Binding-site contacts:
Ligand atom C2 contacts residue ASN1085 of chain 1.B at 2.4 Å.
Ligand atom N2 contacts residue ASN1085 of chain 1.B at 2.9 Å (h-bond).
Ligand atom C3 contacts residue ASN1085 of chain 1.B at 3.7 Å.
Ligand atom O5 contacts residue ASN1085 of chain 1.B at 2.4 Å (h-bond).
Ligand atom C1 contacts residue ASN1085 of chain 1.B at 1.4 Å.
Ligand atom C7 contacts residue ASN1085 of chain 1.B at 3.4 Å.
Ligand atom O7 contacts residue ASN1085 of chain 1.B at 3.3 Å (h-bond).
Ligand atom C4 contacts residue ASN1085 of chain 1.B at 4.2 Å.
Ligand atom C1 contacts residue HIS1088 of chain 1.B at 4.2 Å.
Ligand atom C5 contacts residue PHE1090 of chain 1.B at 4.2 Å (hydrophobic).
Ligand atom O5 contacts residue HIS1088 of chain 1.B at 3.9 Å.
Ligand atom O5 contacts residue PHE1090 of chain 1.B at 3.7 Å.
Ligand atom C8 contacts residue ASN1085 of chain 1.B at 3.4 Å.
Ligand atom C5 contacts residue ASN1085 of chain 1.B at 3.7 Å.
Ligand atom C6 contacts residue PHE1090 of chain 1.B at 3.6 Å (hydrophobic).
Ligand atom C5 contacts residue HIS1088 of chain 1.B at 3.4 Å.
Ligand atom C6 contacts residue HIS1088 of chain 1.B at 3.7 Å.

Sequence of chain 1.B:
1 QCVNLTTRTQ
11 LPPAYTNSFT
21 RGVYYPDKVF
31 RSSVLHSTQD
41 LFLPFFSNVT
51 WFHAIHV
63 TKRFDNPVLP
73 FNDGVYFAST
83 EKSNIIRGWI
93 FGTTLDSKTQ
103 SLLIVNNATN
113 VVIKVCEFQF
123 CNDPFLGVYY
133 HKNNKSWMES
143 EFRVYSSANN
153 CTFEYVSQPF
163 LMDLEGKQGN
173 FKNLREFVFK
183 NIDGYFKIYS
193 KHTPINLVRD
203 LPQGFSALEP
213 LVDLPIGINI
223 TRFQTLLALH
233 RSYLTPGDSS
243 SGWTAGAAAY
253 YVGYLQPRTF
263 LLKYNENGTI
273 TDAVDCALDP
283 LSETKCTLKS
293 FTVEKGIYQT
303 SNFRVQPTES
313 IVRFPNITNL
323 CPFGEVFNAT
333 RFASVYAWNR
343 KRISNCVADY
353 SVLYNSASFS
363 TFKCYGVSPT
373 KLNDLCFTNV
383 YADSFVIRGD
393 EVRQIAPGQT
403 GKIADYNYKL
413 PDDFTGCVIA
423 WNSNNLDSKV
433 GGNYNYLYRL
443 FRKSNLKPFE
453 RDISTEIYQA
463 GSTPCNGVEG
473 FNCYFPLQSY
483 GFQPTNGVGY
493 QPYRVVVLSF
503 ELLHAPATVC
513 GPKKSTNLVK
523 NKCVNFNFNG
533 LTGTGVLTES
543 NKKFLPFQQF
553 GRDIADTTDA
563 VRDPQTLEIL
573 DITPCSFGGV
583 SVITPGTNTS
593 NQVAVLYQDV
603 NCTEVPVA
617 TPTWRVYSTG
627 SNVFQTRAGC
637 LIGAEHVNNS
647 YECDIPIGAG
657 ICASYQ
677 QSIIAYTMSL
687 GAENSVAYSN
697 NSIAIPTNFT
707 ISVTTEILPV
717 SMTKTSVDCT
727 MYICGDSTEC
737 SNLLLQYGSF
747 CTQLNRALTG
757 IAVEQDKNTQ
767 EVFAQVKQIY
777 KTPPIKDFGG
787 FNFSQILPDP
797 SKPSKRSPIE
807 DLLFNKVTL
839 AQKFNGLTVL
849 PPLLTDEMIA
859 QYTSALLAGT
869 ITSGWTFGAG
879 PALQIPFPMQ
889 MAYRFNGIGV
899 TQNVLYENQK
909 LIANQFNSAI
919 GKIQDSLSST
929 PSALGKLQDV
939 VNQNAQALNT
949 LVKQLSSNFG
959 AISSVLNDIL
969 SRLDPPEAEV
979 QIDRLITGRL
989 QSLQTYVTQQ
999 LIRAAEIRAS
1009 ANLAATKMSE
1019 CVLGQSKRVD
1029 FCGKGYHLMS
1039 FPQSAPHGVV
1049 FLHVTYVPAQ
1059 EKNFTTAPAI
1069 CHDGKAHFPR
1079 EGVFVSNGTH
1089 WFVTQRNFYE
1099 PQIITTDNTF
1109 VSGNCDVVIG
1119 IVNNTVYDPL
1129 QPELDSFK

A small-molecule ligand and the protein it binds are described below.
Small molecule (SMILES): CC(=O)N[C@H]1[C@H](O[C@H]2[C@H](O)[C@@H](NC(C)=O)CO[C@@H]2CO)O[C@H](CO)[C@@H](O)[C@@H]1O